Sequence of chain 54.A:
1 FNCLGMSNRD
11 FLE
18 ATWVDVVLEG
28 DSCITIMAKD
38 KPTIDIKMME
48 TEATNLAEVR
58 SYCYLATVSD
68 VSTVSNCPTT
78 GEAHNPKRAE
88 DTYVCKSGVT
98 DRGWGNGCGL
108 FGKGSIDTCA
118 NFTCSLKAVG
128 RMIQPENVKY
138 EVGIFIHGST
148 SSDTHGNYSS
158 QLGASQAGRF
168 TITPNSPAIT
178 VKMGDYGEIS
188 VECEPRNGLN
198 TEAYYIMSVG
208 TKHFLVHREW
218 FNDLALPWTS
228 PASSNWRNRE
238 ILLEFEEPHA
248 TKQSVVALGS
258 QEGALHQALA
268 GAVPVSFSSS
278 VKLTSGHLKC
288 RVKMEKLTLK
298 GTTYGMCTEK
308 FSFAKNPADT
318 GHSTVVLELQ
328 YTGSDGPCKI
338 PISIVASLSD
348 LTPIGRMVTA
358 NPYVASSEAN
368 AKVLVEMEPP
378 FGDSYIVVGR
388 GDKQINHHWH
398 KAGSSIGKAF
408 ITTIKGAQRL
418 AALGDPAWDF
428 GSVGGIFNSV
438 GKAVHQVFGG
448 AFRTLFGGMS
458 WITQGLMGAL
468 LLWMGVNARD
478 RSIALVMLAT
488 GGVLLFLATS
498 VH

A small-molecule ligand and the protein it binds are described below.
Small molecule (SMILES): CC(=O)N[C@@H]1[C@@H](O)[C@H](O)[C@@H](CO)O[C@H]1O

Binding-site contacts:
Ligand atom O6 contacts residue THR120 of chain 54.A at 3.1 Å (h-bond).
Ligand atom C5 contacts residue THR89 of chain 54.A at 4.5 Å.
Ligand atom O5 contacts residue THR89 of chain 54.A at 4.5 Å.
Ligand atom C5 contacts residue ASN118 of chain 54.A at 3.6 Å.
Ligand atom O7 contacts residue ASN118 of chain 54.A at 4.3 Å.
Ligand atom C4 contacts residue ASN118 of chain 54.A at 4.2 Å.
Ligand atom N2 contacts residue ASP67 of chain 54.A at 4.5 Å.
Ligand atom C1 contacts residue ASN118 of chain 54.A at 1.4 Å.
Ligand atom O5 contacts residue PHE119 of chain 54.A at 4.1 Å.
Ligand atom C1 contacts residue THR120 of chain 54.A at 4.4 Å.
Ligand atom C1 contacts residue THR89 of chain 54.A at 4.2 Å.
Ligand atom C7 contacts residue ASP67 of chain 54.A at 3.3 Å.
Ligand atom N2 contacts residue TYR90 of chain 54.A at 4.2 Å.
Ligand atom C3 contacts residue ASN118 of chain 54.A at 3.8 Å.
Ligand atom N2 contacts residue ASN118 of chain 54.A at 2.9 Å (h-bond).
Ligand atom O6 contacts residue PHE119 of chain 54.A at 3.0 Å (h-bond).
Ligand atom C6 contacts residue THR120 of chain 54.A at 3.4 Å.
Ligand atom O5 contacts residue ASN118 of chain 54.A at 2.4 Å (h-bond).
Ligand atom O7 contacts residue TYR90 of chain 54.A at 3.8 Å.
Ligand atom C6 contacts residue PHE119 of chain 54.A at 4.2 Å (hydrophobic).
Ligand atom O5 contacts residue THR120 of chain 54.A at 3.2 Å (h-bond).
Ligand atom C8 contacts residue ASN118 of chain 54.A at 3.6 Å.
Ligand atom C8 contacts residue ASP67 of chain 54.A at 3.3 Å.
Ligand atom C8 contacts residue SER66 of chain 54.A at 3.3 Å.
Ligand atom C7 contacts residue ASN118 of chain 54.A at 3.4 Å.
Ligand atom C2 contacts residue ASN118 of chain 54.A at 2.4 Å.
Ligand atom C5 contacts residue THR120 of chain 54.A at 4.0 Å.
Ligand atom O7 contacts residue ASP67 of chain 54.A at 2.8 Å (salt-bridge).
Ligand atom C7 contacts residue TYR90 of chain 54.A at 4.2 Å (hydrophobic).
Ligand atom O6 contacts residue THR89 of chain 54.A at 4.0 Å.